This protein binds this small molecule.
Small molecule (SMILES): c1ccc(-c2cnc[nH]2)cc1

Binding-site contacts:
Ligand atom N3 contacts residue HEM1 of chain 1.E at 2.1 Å.
Ligand atom C8 contacts residue GLY156 of chain 1.A at 4.2 Å.
Ligand atom N1 contacts residue ALA209 of chain 1.A at 2.7 Å (h-bond).
Ligand atom C2 contacts residue HEM1 of chain 1.E at 3.0 Å.
Ligand atom C8 contacts residue LEU354 of chain 1.A at 3.7 Å (hydrophobic).
Ligand atom C6 contacts residue VAL254 of chain 1.A at 4.5 Å (hydrophobic).
Ligand atom C7 contacts residue LEU354 of chain 1.A at 4.2 Å (hydrophobic).
Ligand atom C10 contacts residue LEU155 of chain 1.A at 4.2 Å (hydrophobic).
Ligand atom C9 contacts residue ALA152 of chain 1.A at 3.7 Å (hydrophobic).
Ligand atom C7 contacts residue LEU155 of chain 1.A at 4.1 Å (hydrophobic).
Ligand atom N1 contacts residue HEM1 of chain 1.E at 4.2 Å.
Ligand atom C7 contacts residue ALA152 of chain 1.A at 4.3 Å (hydrophobic).
Ligand atom C7 contacts residue THR213 of chain 1.A at 4.2 Å.
Ligand atom C2 contacts residue ALA209 of chain 1.A at 3.1 Å (hydrophobic).
Ligand atom C6 contacts residue LEU155 of chain 1.A at 4.4 Å (hydrophobic).
Ligand atom C9 contacts residue GLY156 of chain 1.A at 3.6 Å.
Ligand atom C7 contacts residue ALA209 of chain 1.A at 4.2 Å (hydrophobic).
Ligand atom N3 contacts residue THR213 of chain 1.A at 4.4 Å.
Ligand atom C2 contacts residue THR213 of chain 1.A at 3.8 Å.
Ligand atom N1 contacts residue GLY210 of chain 1.A at 4.3 Å.
Ligand atom C6 contacts residue THR213 of chain 1.A at 4.2 Å.
Ligand atom C10 contacts residue GLY156 of chain 1.A at 4.4 Å.
Ligand atom C9 contacts residue LEU354 of chain 1.A at 3.9 Å (hydrophobic).
Ligand atom C8 contacts residue ALA152 of chain 1.A at 3.2 Å (hydrophobic).
Ligand atom C10 contacts residue VAL254 of chain 1.A at 4.3 Å (hydrophobic).
Ligand atom N1 contacts residue THR213 of chain 1.A at 3.9 Å.
Ligand atom C5 contacts residue THR213 of chain 1.A at 4.0 Å.
Ligand atom C5 contacts residue ALA209 of chain 1.A at 3.9 Å (hydrophobic).
Ligand atom C10 contacts residue VAL353 of chain 1.A at 4.2 Å (hydrophobic).
Ligand atom C9 contacts residue LEU155 of chain 1.A at 3.8 Å (hydrophobic).
Ligand atom C9 contacts residue VAL353 of chain 1.A at 4.0 Å (hydrophobic).
Ligand atom C4 contacts residue THR213 of chain 1.A at 4.5 Å.
Ligand atom C8 contacts residue LEU155 of chain 1.A at 3.7 Å (hydrophobic).
Ligand atom C4 contacts residue HEM1 of chain 1.E at 3.1 Å.
Ligand atom C11 contacts residue VAL254 of chain 1.A at 4.3 Å (hydrophobic).
Ligand atom N3 contacts residue ALA209 of chain 1.A at 4.3 Å.
Ligand atom C5 contacts residue HEM1 of chain 1.E at 4.2 Å.
Ligand atom C2 contacts residue GLY210 of chain 1.A at 3.9 Å.

Sequence of chain 1.A:
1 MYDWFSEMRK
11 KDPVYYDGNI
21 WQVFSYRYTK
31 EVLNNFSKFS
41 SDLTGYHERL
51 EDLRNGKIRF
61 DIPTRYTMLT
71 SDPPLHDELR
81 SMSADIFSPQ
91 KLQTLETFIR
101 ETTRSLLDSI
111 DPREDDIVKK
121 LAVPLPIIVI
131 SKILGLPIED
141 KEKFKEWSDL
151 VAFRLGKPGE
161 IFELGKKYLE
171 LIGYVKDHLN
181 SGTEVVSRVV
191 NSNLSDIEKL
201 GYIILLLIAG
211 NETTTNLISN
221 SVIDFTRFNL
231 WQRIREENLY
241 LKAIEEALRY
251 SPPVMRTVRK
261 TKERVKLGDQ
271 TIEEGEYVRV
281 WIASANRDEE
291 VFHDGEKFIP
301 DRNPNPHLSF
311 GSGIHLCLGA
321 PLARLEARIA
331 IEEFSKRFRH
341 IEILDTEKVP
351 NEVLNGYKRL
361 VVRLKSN